This small molecule binds to this protein.
Small molecule (SMILES): COC(=O)c1c(O)cc(O)c(C(=O)OC)c1CCc1nccn1Cc1ccccc1

Binding-site contacts:
Ligand atom CAL contacts residue THR181 of chain 1.B at 3.8 Å.
Ligand atom CBB contacts residue TRP159 of chain 1.B at 3.7 Å (hydrophobic).
Ligand atom CAI contacts residue THR181 of chain 1.B at 3.9 Å.
Ligand atom CAU contacts residue PHE131 of chain 1.B at 3.5 Å (hydrophobic).
Ligand atom CAL contacts residue MET90 of chain 1.B at 3.8 Å (hydrophobic).
Ligand atom CBA contacts residue TRP159 of chain 1.B at 3.8 Å (hydrophobic).
Ligand atom CAQ contacts residue MET90 of chain 1.B at 3.6 Å (hydrophobic).
Ligand atom CAF contacts residue ASN43 of chain 1.B at 3.7 Å.
Ligand atom OAJ contacts residue THR181 of chain 1.B at 3.5 Å.
Ligand atom CAO contacts residue VAL88 of chain 1.B at 4.0 Å (hydrophobic).
Ligand atom CAI contacts residue ASP85 of chain 1.B at 3.6 Å.
Ligand atom CBA contacts residue LEU99 of chain 1.B at 3.7 Å (hydrophobic).
Ligand atom CBA contacts residue ASN98 of chain 1.B at 3.9 Å.
Ligand atom CBB contacts residue ASN98 of chain 1.B at 3.6 Å.
Ligand atom CAV contacts residue ASN98 of chain 1.B at 3.5 Å.
Ligand atom OAJ contacts residue ALA47 of chain 1.B at 3.2 Å.
Ligand atom CAV contacts residue PHE131 of chain 1.B at 3.5 Å (hydrophobic).
Ligand atom OAD contacts residue ASN43 of chain 1.B at 3.9 Å.
Ligand atom CAZ contacts residue LEU99 of chain 1.B at 3.5 Å (hydrophobic).
Ligand atom CAX contacts residue PHE131 of chain 1.B at 3.5 Å (hydrophobic).
Ligand atom CAO contacts residue MET90 of chain 1.B at 3.7 Å (hydrophobic).
Ligand atom OAG contacts residue ASN43 of chain 1.B at 3.6 Å.
Ligand atom OAN contacts residue ALA47 of chain 1.B at 3.7 Å.
Ligand atom CAS contacts residue PHE131 of chain 1.B at 3.6 Å (hydrophobic).
Ligand atom CAO contacts residue GLY89 of chain 1.B at 3.5 Å.
Ligand atom CBC contacts residue MET90 of chain 1.B at 3.8 Å (hydrophobic).
Ligand atom OAJ contacts residue ASP85 of chain 1.B at 2.8 Å (salt-bridge).
Ligand atom NAT contacts residue PHE131 of chain 1.B at 3.5 Å.
Ligand atom CAR contacts residue PHE131 of chain 1.B at 3.5 Å (hydrophobic).
Ligand atom OAG contacts residue ILE183 of chain 1.B at 3.5 Å.
Ligand atom CBD contacts residue MET90 of chain 1.B at 3.5 Å (hydrophobic).
Ligand atom CAH contacts residue ALA44 of chain 1.B at 3.9 Å (hydrophobic).
Ligand atom OAB contacts residue ILE183 of chain 1.B at 3.3 Å.
Ligand atom CAF contacts residue ILE183 of chain 1.B at 3.8 Å (hydrophobic).
Ligand atom CBD contacts residue ASN98 of chain 1.B at 3.9 Å.
Ligand atom CAH contacts residue ASP85 of chain 1.B at 3.6 Å.
Ligand atom CBC contacts residue ASN98 of chain 1.B at 3.7 Å.
Ligand atom OAM contacts residue MET90 of chain 1.B at 3.3 Å.
Ligand atom OAM contacts residue THR181 of chain 1.B at 2.7 Å (h-bond).
Ligand atom NAW contacts residue PHE131 of chain 1.B at 3.5 Å.

Sequence of chain 1.B:
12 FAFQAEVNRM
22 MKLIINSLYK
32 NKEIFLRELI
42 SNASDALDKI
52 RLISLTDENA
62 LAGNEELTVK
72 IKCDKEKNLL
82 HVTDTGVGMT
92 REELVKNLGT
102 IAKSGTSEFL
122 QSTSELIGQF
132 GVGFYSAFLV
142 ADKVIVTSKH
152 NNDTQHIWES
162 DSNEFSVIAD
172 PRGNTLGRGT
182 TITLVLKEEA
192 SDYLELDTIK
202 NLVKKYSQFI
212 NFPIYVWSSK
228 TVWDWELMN